Sequence of chain 4.A:
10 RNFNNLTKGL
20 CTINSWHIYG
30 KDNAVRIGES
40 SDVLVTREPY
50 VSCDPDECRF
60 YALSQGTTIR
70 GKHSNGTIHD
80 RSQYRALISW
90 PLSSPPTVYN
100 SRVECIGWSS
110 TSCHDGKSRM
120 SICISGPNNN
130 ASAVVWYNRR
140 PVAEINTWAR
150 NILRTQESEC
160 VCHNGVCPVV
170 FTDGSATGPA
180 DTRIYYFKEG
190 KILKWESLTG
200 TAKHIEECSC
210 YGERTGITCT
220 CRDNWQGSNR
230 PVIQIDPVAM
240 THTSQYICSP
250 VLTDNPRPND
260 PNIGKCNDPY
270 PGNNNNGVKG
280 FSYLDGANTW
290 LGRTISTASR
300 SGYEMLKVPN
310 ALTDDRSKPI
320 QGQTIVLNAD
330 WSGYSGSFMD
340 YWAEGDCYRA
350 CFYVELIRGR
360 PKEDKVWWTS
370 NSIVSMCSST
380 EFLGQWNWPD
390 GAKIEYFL

This protein binds this small molecule.
Small molecule (SMILES): [H]/N=C(\N)N[C@H]1C=C(C(=O)O)O[C@@H]([C@H](O)[C@H](O)CO)[C@@H]1NC(C)=O

Binding-site contacts:
Ligand atom C4 contacts residue ASP79 of chain 4.A at 3.8 Å.
Ligand atom C1 contacts residue ARG299 of chain 4.A at 3.4 Å.
Ligand atom O9 contacts residue ARG153 of chain 4.A at 3.4 Å (salt-bridge).
Ligand atom C4 contacts residue GLU47 of chain 4.A at 3.8 Å.
Ligand atom C3 contacts residue GLU47 of chain 4.A at 3.3 Å.
Ligand atom C9 contacts residue ALA175 of chain 4.A at 3.6 Å (hydrophobic).
Ligand atom O8 contacts residue GLU205 of chain 4.A at 2.3 Å (salt-bridge).
Ligand atom O8 contacts residue GLU206 of chain 4.A at 3.7 Å.
Ligand atom C6 contacts residue GLU206 of chain 4.A at 3.5 Å.
Ligand atom C3 contacts residue ASP79 of chain 4.A at 3.5 Å.
Ligand atom C6 contacts residue TYR333 of chain 4.A at 3.6 Å (hydrophobic).
Ligand atom C11 contacts residue ARG153 of chain 4.A at 3.8 Å.
Ligand atom O10 contacts residue ASP79 of chain 4.A at 3.6 Å.
Ligand atom NH1 contacts residue TRP107 of chain 4.A at 3.2 Å (h-bond).
Ligand atom O1A contacts residue TYR333 of chain 4.A at 3.3 Å (h-bond).
Ligand atom C11 contacts residue ILE151 of chain 4.A at 3.6 Å (hydrophobic).
Ligand atom O1A contacts residue ARG221 of chain 4.A at 3.4 Å (salt-bridge).
Ligand atom O10 contacts residue ARG80 of chain 4.A at 2.9 Å (salt-bridge).
Ligand atom C8 contacts residue GLU205 of chain 4.A at 3.4 Å.
Ligand atom NH2 contacts residue ASP79 of chain 4.A at 2.9 Å (salt-bridge).
Ligand atom O6 contacts residue TYR333 of chain 4.A at 3.2 Å (h-bond).
Ligand atom O8 contacts residue ARG221 of chain 4.A at 3.6 Å.
Ligand atom NE contacts residue GLU47 of chain 4.A at 3.4 Å (salt-bridge).
Ligand atom C1 contacts residue TYR333 of chain 4.A at 3.2 Å (hydrophobic).
Ligand atom NE contacts residue ASP79 of chain 4.A at 3.2 Å (salt-bridge).
Ligand atom O1B contacts residue ARG46 of chain 4.A at 2.8 Å (salt-bridge).
Ligand atom C4 contacts residue TYR333 of chain 4.A at 3.7 Å (hydrophobic).
Ligand atom NH2 contacts residue TRP107 of chain 4.A at 2.7 Å (h-bond).
Ligand atom NH1 contacts residue GLU156 of chain 4.A at 2.9 Å (salt-bridge).
Ligand atom C2 contacts residue TYR333 of chain 4.A at 2.8 Å (hydrophobic).
Ligand atom O1B contacts residue ARG299 of chain 4.A at 2.8 Å (salt-bridge).
Ligand atom C9 contacts residue GLU205 of chain 4.A at 3.5 Å.
Ligand atom C3 contacts residue TYR333 of chain 4.A at 3.1 Å (hydrophobic).
Ligand atom NH2 contacts residue ARG84 of chain 4.A at 3.3 Å (salt-bridge).
Ligand atom O1A contacts residue ARG299 of chain 4.A at 2.5 Å (salt-bridge).
Ligand atom O9 contacts residue ALA175 of chain 4.A at 3.2 Å.
Ligand atom CZ contacts residue GLU47 of chain 4.A at 3.7 Å.
Ligand atom CZ contacts residue TRP107 of chain 4.A at 3.4 Å (hydrophobic).
Ligand atom NH2 contacts residue GLU47 of chain 4.A at 3.8 Å.
Ligand atom O9 contacts residue GLU205 of chain 4.A at 2.7 Å (salt-bridge).